Binding-site contacts:
Ligand atom O contacts residue GLY127 of chain 1.A at 2.8 Å (h-bond).
Ligand atom O contacts residue ASN126 of chain 1.A at 3.3 Å (h-bond).
Ligand atom OXT contacts residue ASN126 of chain 1.A at 2.6 Å (h-bond).
Ligand atom O contacts residue ALA125 of chain 1.A at 3.6 Å.
Ligand atom CG contacts residue MET400 of chain 1.A at 4.2 Å (hydrophobic).
Ligand atom C contacts residue ASN126 of chain 1.A at 3.3 Å.
Ligand atom CB contacts residue LEU396 of chain 1.A at 4.0 Å (hydrophobic).
Ligand atom CD contacts residue MET400 of chain 1.A at 3.7 Å (hydrophobic).
Ligand atom CG contacts residue LEU396 of chain 1.A at 3.9 Å (hydrophobic).
Ligand atom O contacts residue MET400 of chain 1.A at 3.6 Å (h-bond).
Ligand atom C contacts residue ALA125 of chain 1.A at 4.0 Å (hydrophobic).
Ligand atom N contacts residue MET400 of chain 1.A at 4.0 Å.
Ligand atom OXT contacts residue GLY127 of chain 1.A at 3.8 Å.
Ligand atom C contacts residue GLY127 of chain 1.A at 3.6 Å.
Ligand atom OXT contacts residue ALA125 of chain 1.A at 3.6 Å.

Sequence of chain 1.A:
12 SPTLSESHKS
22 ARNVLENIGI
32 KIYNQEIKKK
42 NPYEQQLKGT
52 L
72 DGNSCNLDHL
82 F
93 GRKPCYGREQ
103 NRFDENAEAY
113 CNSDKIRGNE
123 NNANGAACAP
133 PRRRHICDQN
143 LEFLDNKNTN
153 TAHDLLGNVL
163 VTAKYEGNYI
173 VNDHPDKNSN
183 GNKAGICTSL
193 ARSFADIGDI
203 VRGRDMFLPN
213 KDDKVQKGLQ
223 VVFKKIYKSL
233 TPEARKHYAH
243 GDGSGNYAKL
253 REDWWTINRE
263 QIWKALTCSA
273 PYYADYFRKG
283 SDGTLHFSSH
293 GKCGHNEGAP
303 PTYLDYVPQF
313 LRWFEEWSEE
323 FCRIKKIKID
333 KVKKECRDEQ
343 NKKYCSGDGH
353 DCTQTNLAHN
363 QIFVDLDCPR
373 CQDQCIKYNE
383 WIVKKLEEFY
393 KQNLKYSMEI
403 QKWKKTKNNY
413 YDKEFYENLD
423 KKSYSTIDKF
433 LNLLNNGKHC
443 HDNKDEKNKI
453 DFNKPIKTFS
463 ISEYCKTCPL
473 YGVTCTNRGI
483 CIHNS

The protein below binds the small molecule below.
Small molecule (SMILES): O=C(O)[C@@H]1CCCN1